Sequence of chain 1.D:
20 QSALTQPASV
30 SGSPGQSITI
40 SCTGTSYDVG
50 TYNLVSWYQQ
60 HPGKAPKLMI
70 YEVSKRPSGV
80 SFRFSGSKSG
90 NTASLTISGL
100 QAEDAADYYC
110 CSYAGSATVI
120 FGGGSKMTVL

Sequence of chain 1.A:
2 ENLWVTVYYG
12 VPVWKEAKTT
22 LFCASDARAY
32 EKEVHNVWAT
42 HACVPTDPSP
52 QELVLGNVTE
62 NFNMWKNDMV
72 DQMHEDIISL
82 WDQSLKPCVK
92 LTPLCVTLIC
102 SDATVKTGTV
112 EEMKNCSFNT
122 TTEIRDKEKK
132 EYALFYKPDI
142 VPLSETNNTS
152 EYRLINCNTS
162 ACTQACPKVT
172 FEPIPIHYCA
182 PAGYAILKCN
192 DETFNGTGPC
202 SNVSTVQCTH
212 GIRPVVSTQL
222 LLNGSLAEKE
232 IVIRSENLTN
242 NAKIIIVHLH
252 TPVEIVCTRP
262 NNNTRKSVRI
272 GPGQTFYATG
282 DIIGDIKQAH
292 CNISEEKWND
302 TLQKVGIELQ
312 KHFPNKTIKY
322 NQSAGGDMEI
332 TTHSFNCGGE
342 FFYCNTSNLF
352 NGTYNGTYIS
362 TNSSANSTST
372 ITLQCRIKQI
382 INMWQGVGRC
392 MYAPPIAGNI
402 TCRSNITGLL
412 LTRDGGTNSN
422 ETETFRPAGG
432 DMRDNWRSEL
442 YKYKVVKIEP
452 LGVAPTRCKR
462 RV

Binding-site contacts:
Ligand atom C4 contacts residue TYR46 of chain 1.D at 3.5 Å (hydrophobic).
Ligand atom C5 contacts residue TYR46 of chain 1.D at 4.2 Å (hydrophobic).
Ligand atom O7 contacts residue ALA116 of chain 1.D at 4.2 Å.
Ligand atom O6 contacts residue ASP47 of chain 1.D at 2.9 Å (salt-bridge).
Ligand atom O7 contacts residue TYR51 of chain 1.D at 4.3 Å.
Ligand atom C7 contacts residue SER115 of chain 1.D at 3.9 Å.
Ligand atom C3 contacts residue ASN263 of chain 1.A at 3.8 Å.
Ligand atom C2 contacts residue SER115 of chain 1.D at 4.2 Å.
Ligand atom C8 contacts residue TYR112 of chain 1.D at 4.2 Å (hydrophobic).
Ligand atom N2 contacts residue ASN263 of chain 1.A at 2.9 Å (h-bond).
Ligand atom C6 contacts residue ASP47 of chain 1.D at 3.6 Å.
Ligand atom O7 contacts residue GLY114 of chain 1.D at 4.1 Å.
Ligand atom O3 contacts residue TYR46 of chain 1.D at 4.3 Å.
Ligand atom O2 contacts residue TYR46 of chain 1.D at 3.5 Å.
Ligand atom C7 contacts residue TYR112 of chain 1.D at 4.1 Å (hydrophobic).
Ligand atom O6 contacts residue THR44 of chain 1.D at 3.8 Å.
Ligand atom O5 contacts residue ASN263 of chain 1.A at 2.4 Å (h-bond).
Ligand atom C5 contacts residue ASN263 of chain 1.A at 3.6 Å.
Ligand atom O7 contacts residue ASN263 of chain 1.A at 3.3 Å (h-bond).
Ligand atom O5 contacts residue SER115 of chain 1.D at 3.8 Å.
Ligand atom O5 contacts residue ILE284 of chain 1.A at 3.8 Å.
Ligand atom C2 contacts residue ASN263 of chain 1.A at 2.5 Å.
Ligand atom O7 contacts residue SER115 of chain 1.D at 3.0 Å (h-bond).
Ligand atom C7 contacts residue ASN263 of chain 1.A at 3.2 Å.
Ligand atom O4 contacts residue TYR46 of chain 1.D at 3.9 Å.
Ligand atom C4 contacts residue SER115 of chain 1.D at 4.3 Å.
Ligand atom C5 contacts residue SER115 of chain 1.D at 4.1 Å.
Ligand atom C6 contacts residue TYR46 of chain 1.D at 3.5 Å (hydrophobic).
Ligand atom C4 contacts residue ASN263 of chain 1.A at 4.2 Å.
Ligand atom C6 contacts residue SER115 of chain 1.D at 3.3 Å.
Ligand atom O6 contacts residue SER115 of chain 1.D at 3.3 Å (h-bond).
Ligand atom O7 contacts residue TYR112 of chain 1.D at 3.3 Å (h-bond).
Ligand atom C6 contacts residue ALA113 of chain 1.D at 4.3 Å (hydrophobic).
Ligand atom N2 contacts residue TYR51 of chain 1.D at 4.3 Å.
Ligand atom C7 contacts residue TYR51 of chain 1.D at 3.9 Å (hydrophobic).
Ligand atom C8 contacts residue TYR51 of chain 1.D at 3.6 Å (hydrophobic).
Ligand atom C8 contacts residue ASN263 of chain 1.A at 4.4 Å.
Ligand atom C1 contacts residue ASN263 of chain 1.A at 1.4 Å.
Ligand atom C1 contacts residue ILE284 of chain 1.A at 4.2 Å (hydrophobic).
Ligand atom O6 contacts residue TYR46 of chain 1.D at 3.3 Å.

A protein and the small-molecule ligand that binds it are described below.
Small molecule (SMILES): CC(=O)N[C@H]1[C@H](O[C@H]2[C@H](O)[C@@H](NC(C)=O)CO[C@@H]2CO)O[C@H](CO)[C@@H](O[C@@H]2O[C@H](CO)[C@@H](O)[C@H](O)[C@@H]2O)[C@@H]1O